The protein below binds the small molecule below.
Small molecule (SMILES): CC[C@H](C)[C@H](NC(=O)[C@H](CCC(=O)O)NC(=O)[C@H](CCC(=O)O)NC(=O)[C@H](Cc1ccccc1)NC(=O)[C@@H](N)CC(=O)O)C(=O)N1CCC[C@H]1C(=O)N[C@@H](C)C(=O)N[C@@H](CCC(=O)O)C(=O)N[C@H](C=O)Cc1ccc(OS(=O)(=O)O)cc1

Binding-site contacts:
Ligand atom CD2 contacts residue ARG68 of chain 1.B at 3.7 Å.
Ligand atom CE1 contacts residue LEU26 of chain 1.B at 3.6 Å (hydrophobic).
Ligand atom CD2 contacts residue THR69 of chain 1.B at 3.8 Å.
Ligand atom CE1 contacts residue ILE78 of chain 1.B at 3.8 Å (hydrophobic).
Ligand atom CG2 contacts residue ARG62 of chain 1.B at 3.8 Å.
Ligand atom CG contacts residue THR69 of chain 1.B at 3.5 Å.
Ligand atom O3 contacts residue ILE78 of chain 1.B at 3.6 Å.
Ligand atom O1 contacts residue LYS77 of chain 1.B at 3.6 Å.
Ligand atom CA contacts residue THR69 of chain 1.B at 3.7 Å.
Ligand atom OE2 contacts residue TYR71 of chain 1.B at 3.0 Å (h-bond).
Ligand atom CZ contacts residue LEU26 of chain 1.B at 3.5 Å (hydrophobic).
Ligand atom S contacts residue TYR71 of chain 1.B at 3.6 Å.
Ligand atom OD1 contacts residue THR69 of chain 1.B at 3.6 Å.
Ligand atom C contacts residue THR69 of chain 1.B at 3.8 Å.
Ligand atom CB contacts residue THR69 of chain 1.B at 3.5 Å.
Ligand atom OD2 contacts residue THR69 of chain 1.B at 3.5 Å.
Ligand atom O contacts residue TYR71 of chain 1.B at 3.6 Å.
Ligand atom OD2 contacts residue GLN156 of chain 1.B at 3.1 Å (h-bond).
Ligand atom CG1 contacts residue GLN24 of chain 1.B at 3.7 Å.
Ligand atom CA contacts residue THR69 of chain 1.B at 3.8 Å.
Ligand atom CE2 contacts residue PHE19 of chain 1.B at 3.6 Å (hydrophobic).
Ligand atom CB contacts residue ILE78 of chain 1.B at 3.8 Å (hydrophobic).
Ligand atom O2 contacts residue TYR71 of chain 1.B at 3.8 Å.
Ligand atom CD2 contacts residue PHE19 of chain 1.B at 3.3 Å (hydrophobic).
Ligand atom CG contacts residue TYR71 of chain 1.B at 3.5 Å (hydrophobic).
Ligand atom CD contacts residue TYR71 of chain 1.B at 3.6 Å (hydrophobic).
Ligand atom O3 contacts residue GLU76 of chain 1.B at 3.8 Å.
Ligand atom O contacts residue THR69 of chain 1.B at 3.1 Å.
Ligand atom CD1 contacts residue LEU60 of chain 1.B at 3.5 Å (hydrophobic).
Ligand atom CE2 contacts residue ARG68 of chain 1.B at 3.2 Å.
Ligand atom OD2 contacts residue ARG68 of chain 1.B at 2.8 Å (salt-bridge).
Ligand atom CG contacts residue ILE78 of chain 1.B at 3.7 Å (hydrophobic).
Ligand atom O1 contacts residue ILE78 of chain 1.B at 3.0 Å (h-bond).
Ligand atom O3 contacts residue TYR71 of chain 1.B at 2.9 Å (h-bond).
Ligand atom CD contacts residue TYR71 of chain 1.B at 3.7 Å (hydrophobic).
Ligand atom O contacts residue LEU60 of chain 1.B at 3.6 Å.
Ligand atom OE2 contacts residue ARG70 of chain 1.B at 3.5 Å.
Ligand atom CB contacts residue TYR71 of chain 1.B at 3.8 Å (hydrophobic).
Ligand atom N contacts residue THR69 of chain 1.B at 2.8 Å (h-bond).
Ligand atom CG contacts residue PHE19 of chain 1.B at 3.7 Å (hydrophobic).

Sequence of chain 1.B:
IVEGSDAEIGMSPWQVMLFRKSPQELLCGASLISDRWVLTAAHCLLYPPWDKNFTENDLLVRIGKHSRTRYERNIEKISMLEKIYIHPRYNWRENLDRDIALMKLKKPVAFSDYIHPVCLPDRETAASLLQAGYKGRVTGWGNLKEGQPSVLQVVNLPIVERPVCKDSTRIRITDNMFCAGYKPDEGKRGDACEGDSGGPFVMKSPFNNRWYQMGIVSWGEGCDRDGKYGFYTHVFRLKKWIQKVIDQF